Binding-site contacts:
Ligand atom O4 contacts residue ILE107 of chain 1.A at 3.8 Å.
Ligand atom C14 contacts residue ALA55 of chain 1.A at 3.4 Å (hydrophobic).
Ligand atom C16 contacts residue VAL89 of chain 1.A at 3.8 Å (hydrophobic).
Ligand atom C6 contacts residue LEU105 of chain 1.A at 4.0 Å (hydrophobic).
Ligand atom C2 contacts residue LYS57 of chain 1.A at 3.8 Å.
Ligand atom O5 contacts residue LYS57 of chain 1.A at 2.6 Å (salt-bridge).
Ligand atom C23 contacts residue PHE158 of chain 1.A at 3.7 Å (hydrophobic).
Ligand atom C19 contacts residue LYS57 of chain 1.A at 1.4 Å.
Ligand atom C4 contacts residue LYS57 of chain 1.A at 3.4 Å.
Ligand atom C24 contacts residue GLY155 of chain 1.A at 4.1 Å.
Ligand atom O4 contacts residue ALA55 of chain 1.A at 4.0 Å.
Ligand atom C18 contacts residue ALA55 of chain 1.A at 4.0 Å (hydrophobic).
Ligand atom C15 contacts residue PHE158 of chain 1.A at 3.9 Å (hydrophobic).
Ligand atom C17 contacts residue GLU106 of chain 1.A at 3.1 Å.
Ligand atom O1 contacts residue LYS36 of chain 1.A at 3.6 Å.
Ligand atom O7 contacts residue LEU34 of chain 1.A at 4.0 Å.
Ligand atom C17 contacts residue VAL89 of chain 1.A at 3.8 Å (hydrophobic).
Ligand atom C24 contacts residue ASN156 of chain 1.A at 3.9 Å.
Ligand atom C2 contacts residue GLY37 of chain 1.A at 3.5 Å.
Ligand atom O6 contacts residue PHE158 of chain 1.A at 3.4 Å.
Ligand atom O7 contacts residue ARG111 of chain 1.A at 4.0 Å.
Ligand atom C18 contacts residue GLU106 of chain 1.A at 3.8 Å.
Ligand atom C14 contacts residue CYS42 of chain 1.A at 3.2 Å (hydrophobic).
Ligand atom C10 contacts residue CYS42 of chain 1.A at 3.3 Å (hydrophobic).
Ligand atom C11 contacts residue PHE158 of chain 1.A at 4.1 Å (hydrophobic).
Ligand atom O2 contacts residue LYS36 of chain 1.A at 3.8 Å.
Ligand atom C17 contacts residue CYS108 of chain 1.A at 3.9 Å (hydrophobic).
Ligand atom C3 contacts residue LYS57 of chain 1.A at 2.6 Å.
Ligand atom C7 contacts residue PHE158 of chain 1.A at 3.8 Å (hydrophobic).
Ligand atom O2 contacts residue LYS57 of chain 1.A at 4.0 Å.
Ligand atom O3 contacts residue LEU105 of chain 1.A at 3.3 Å.
Ligand atom O4 contacts residue CYS108 of chain 1.A at 2.8 Å (h-bond).
Ligand atom O4 contacts residue GLU106 of chain 1.A at 3.9 Å.
Ligand atom O2 contacts residue ALA40 of chain 1.A at 2.8 Å (h-bond).
Ligand atom O1 contacts residue GLY37 of chain 1.A at 3.4 Å.
Ligand atom C5 contacts residue LYS57 of chain 1.A at 3.3 Å.
Ligand atom C24 contacts residue ASP169 of chain 1.A at 4.0 Å.
Ligand atom O2 contacts residue GLY37 of chain 1.A at 2.7 Å (h-bond).
Ligand atom C2 contacts residue ALA40 of chain 1.A at 3.9 Å (hydrophobic).
Ligand atom C18 contacts residue CYS108 of chain 1.A at 3.7 Å (hydrophobic).

Sequence of chain 1.A:
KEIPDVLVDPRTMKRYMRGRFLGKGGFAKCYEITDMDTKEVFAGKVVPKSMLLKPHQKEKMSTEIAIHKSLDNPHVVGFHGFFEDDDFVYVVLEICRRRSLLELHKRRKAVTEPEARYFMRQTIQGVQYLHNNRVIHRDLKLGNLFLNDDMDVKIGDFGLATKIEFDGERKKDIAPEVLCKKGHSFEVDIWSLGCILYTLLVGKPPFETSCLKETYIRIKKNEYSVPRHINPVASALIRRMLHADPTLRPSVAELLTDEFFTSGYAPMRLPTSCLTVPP

The small molecule below binds the protein below.
Small molecule (SMILES): COC[C@H]1OC(=O)c2coc3c2[C@@]1(C)C1=C(C3=O)[C@@H]2CCC(=O)[C@@]2(C)C[C@H]1OC(C)=O